Sequence of chain 1.B:
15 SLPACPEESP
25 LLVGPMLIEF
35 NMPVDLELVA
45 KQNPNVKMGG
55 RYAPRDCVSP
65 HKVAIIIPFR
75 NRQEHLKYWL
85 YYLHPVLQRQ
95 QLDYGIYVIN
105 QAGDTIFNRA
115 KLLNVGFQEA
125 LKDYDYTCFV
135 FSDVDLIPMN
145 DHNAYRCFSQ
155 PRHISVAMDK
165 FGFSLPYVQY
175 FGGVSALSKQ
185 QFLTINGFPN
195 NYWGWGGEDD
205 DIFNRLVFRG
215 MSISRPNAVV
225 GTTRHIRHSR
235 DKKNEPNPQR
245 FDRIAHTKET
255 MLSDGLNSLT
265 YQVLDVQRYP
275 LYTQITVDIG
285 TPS

This protein binds this small molecule.
Small molecule (SMILES): CC(=O)N[C@H]1[C@H](O[C@H]2[C@H](O)[C@H](O)[C@@H](O[C@@H]3[C@H](O)[C@H](O)O[C@H](CO)[C@H]3O)O[C@@H]2CO)O[C@H](CO)[C@@H](O)[C@@H]1O

Binding-site contacts:
Ligand atom N2 contacts residue ASP204 of chain 1.B at 2.9 Å (salt-bridge).
Ligand atom C3 contacts residue GLY201 of chain 1.B at 3.9 Å.
Ligand atom C2 contacts residue TYR171 of chain 1.B at 3.8 Å (hydrophobic).
Ligand atom O3 contacts residue GLY200 of chain 1.B at 3.5 Å.
Ligand atom C2 contacts residue TRP199 of chain 1.B at 3.9 Å (hydrophobic).
Ligand atom C4 contacts residue ASP203 of chain 1.B at 3.6 Å.
Ligand atom C7 contacts residue GLY201 of chain 1.B at 3.6 Å.
Ligand atom O4 contacts residue GOL1 of chain 1.Y at 3.6 Å.
Ligand atom O6 contacts residue TRP199 of chain 1.B at 3.6 Å.
Ligand atom C8 contacts residue ASP204 of chain 1.B at 3.4 Å.
Ligand atom C8 contacts residue GLY201 of chain 1.B at 3.8 Å.
Ligand atom C3 contacts residue ASP203 of chain 1.B at 3.4 Å.
Ligand atom C5 contacts residue TYR171 of chain 1.B at 3.6 Å (hydrophobic).
Ligand atom C6 contacts residue TYR174 of chain 1.B at 3.7 Å (hydrophobic).
Ligand atom C4 contacts residue TRP199 of chain 1.B at 4.0 Å (hydrophobic).
Ligand atom C3 contacts residue ASP204 of chain 1.B at 3.8 Å.
Ligand atom O7 contacts residue ARG244 of chain 1.B at 2.8 Å (salt-bridge).
Ligand atom C5 contacts residue TYR174 of chain 1.B at 3.8 Å (hydrophobic).
Ligand atom C7 contacts residue ASP204 of chain 1.B at 3.6 Å.
Ligand atom O6 contacts residue PHE165 of chain 1.B at 3.7 Å.
Ligand atom O4 contacts residue TYR174 of chain 1.B at 3.5 Å.
Ligand atom C3 contacts residue TYR171 of chain 1.B at 3.5 Å (hydrophobic).
Ligand atom C6 contacts residue PHE165 of chain 1.B at 3.5 Å (hydrophobic).
Ligand atom O3 contacts residue GOL1 of chain 1.Y at 3.7 Å.
Ligand atom C8 contacts residue PHE245 of chain 1.B at 3.8 Å (hydrophobic).
Ligand atom O6 contacts residue TYR171 of chain 1.B at 3.9 Å.
Ligand atom O3 contacts residue ASP203 of chain 1.B at 2.6 Å (salt-bridge).
Ligand atom C2 contacts residue PHE245 of chain 1.B at 4.0 Å (hydrophobic).
Ligand atom C8 contacts residue ARG244 of chain 1.B at 3.9 Å.
Ligand atom N2 contacts residue GLY201 of chain 1.B at 3.5 Å (h-bond).
Ligand atom C8 contacts residue ILE248 of chain 1.B at 4.0 Å (hydrophobic).
Ligand atom O7 contacts residue TRP199 of chain 1.B at 3.9 Å.
Ligand atom O3 contacts residue GLY201 of chain 1.B at 2.8 Å (h-bond).
Ligand atom O4 contacts residue ASP203 of chain 1.B at 2.7 Å (salt-bridge).
Ligand atom C7 contacts residue ARG244 of chain 1.B at 3.6 Å.
Ligand atom O5 contacts residue TYR171 of chain 1.B at 3.9 Å.
Ligand atom C1 contacts residue TYR171 of chain 1.B at 3.3 Å (hydrophobic).
Ligand atom C2 contacts residue ASP204 of chain 1.B at 3.8 Å.
Ligand atom O2 contacts residue PHE245 of chain 1.B at 3.7 Å.
Ligand atom O1 contacts residue PHE245 of chain 1.B at 3.1 Å.